This protein binds this small molecule.
Small molecule (SMILES): NCCc1ccc(S(=O)(=O)F)cc1

Binding-site contacts:
Ligand atom C4 contacts residue GLU136 of chain 1.B at 4.4 Å.
Ligand atom C6 contacts residue ALA135 of chain 1.B at 4.5 Å (hydrophobic).
Ligand atom N8 contacts residue GLY159 of chain 1.B at 3.8 Å.
Ligand atom C6 contacts residue SER140 of chain 1.B at 4.0 Å.
Ligand atom S contacts residue ASP139 of chain 1.B at 4.2 Å.
Ligand atom C8 contacts residue GLY159 of chain 1.B at 3.6 Å.
Ligand atom C1 contacts residue GLY156 of chain 1.B at 4.4 Å.
Ligand atom N8 contacts residue GLY157 of chain 1.B at 3.5 Å (h-bond).
Ligand atom N8 contacts residue THR158 of chain 1.B at 3.8 Å.
Ligand atom C3 contacts residue GLY137 of chain 1.B at 4.1 Å.
Ligand atom C2 contacts residue SER140 of chain 1.B at 3.2 Å.
Ligand atom C5 contacts residue GLY137 of chain 1.B at 3.9 Å.
Ligand atom C1 contacts residue GLY137 of chain 1.B at 4.4 Å.
Ligand atom C2 contacts residue GLY137 of chain 1.B at 4.2 Å.
Ligand atom C1 contacts residue SER140 of chain 1.B at 2.8 Å.
Ligand atom C7 contacts residue GLY137 of chain 1.B at 4.5 Å.
Ligand atom C1 contacts residue GLU136 of chain 1.B at 4.2 Å.
Ligand atom S contacts residue SER140 of chain 1.B at 1.6 Å (h-bond).
Ligand atom C4 contacts residue GLY137 of chain 1.B at 4.0 Å.
Ligand atom S contacts residue SER155 of chain 1.B at 4.3 Å.
Ligand atom O2S contacts residue SER140 of chain 1.B at 2.8 Å (h-bond).
Ligand atom O1S contacts residue SER155 of chain 1.B at 2.9 Å (h-bond).
Ligand atom O2S contacts residue THR154 of chain 1.B at 3.0 Å.
Ligand atom O1S contacts residue GLY156 of chain 1.B at 3.1 Å (h-bond).
Ligand atom C5 contacts residue GLU136 of chain 1.B at 3.9 Å.
Ligand atom S contacts residue THR154 of chain 1.B at 3.9 Å.
Ligand atom O2S contacts residue ALA135 of chain 1.B at 4.1 Å.
Ligand atom C6 contacts residue GLY156 of chain 1.B at 4.5 Å.
Ligand atom C5 contacts residue ALA135 of chain 1.B at 4.3 Å (hydrophobic).
Ligand atom C8 contacts residue GLY157 of chain 1.B at 4.2 Å.
Ligand atom C6 contacts residue GLU136 of chain 1.B at 3.9 Å.
Ligand atom O1S contacts residue HIS35 of chain 1.B at 3.6 Å.
Ligand atom O2S contacts residue GLU136 of chain 1.B at 3.7 Å.
Ligand atom O1S contacts residue THR154 of chain 1.B at 3.5 Å.
Ligand atom C6 contacts residue GLY137 of chain 1.B at 4.2 Å.
Ligand atom O1S contacts residue SER140 of chain 1.B at 2.5 Å (h-bond).
Ligand atom S contacts residue HIS35 of chain 1.B at 4.3 Å.
Ligand atom S contacts residue GLY156 of chain 1.B at 4.4 Å.
Ligand atom O2S contacts residue ASP139 of chain 1.B at 3.2 Å.

Sequence of chain 1.B:
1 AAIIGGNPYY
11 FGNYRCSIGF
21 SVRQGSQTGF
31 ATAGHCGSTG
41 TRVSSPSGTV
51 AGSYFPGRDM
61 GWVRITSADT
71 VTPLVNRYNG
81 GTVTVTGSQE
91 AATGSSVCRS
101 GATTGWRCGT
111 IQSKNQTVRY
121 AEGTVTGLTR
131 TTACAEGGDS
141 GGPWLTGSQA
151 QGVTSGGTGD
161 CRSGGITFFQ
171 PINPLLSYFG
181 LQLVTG